Sequence of chain 2.A:
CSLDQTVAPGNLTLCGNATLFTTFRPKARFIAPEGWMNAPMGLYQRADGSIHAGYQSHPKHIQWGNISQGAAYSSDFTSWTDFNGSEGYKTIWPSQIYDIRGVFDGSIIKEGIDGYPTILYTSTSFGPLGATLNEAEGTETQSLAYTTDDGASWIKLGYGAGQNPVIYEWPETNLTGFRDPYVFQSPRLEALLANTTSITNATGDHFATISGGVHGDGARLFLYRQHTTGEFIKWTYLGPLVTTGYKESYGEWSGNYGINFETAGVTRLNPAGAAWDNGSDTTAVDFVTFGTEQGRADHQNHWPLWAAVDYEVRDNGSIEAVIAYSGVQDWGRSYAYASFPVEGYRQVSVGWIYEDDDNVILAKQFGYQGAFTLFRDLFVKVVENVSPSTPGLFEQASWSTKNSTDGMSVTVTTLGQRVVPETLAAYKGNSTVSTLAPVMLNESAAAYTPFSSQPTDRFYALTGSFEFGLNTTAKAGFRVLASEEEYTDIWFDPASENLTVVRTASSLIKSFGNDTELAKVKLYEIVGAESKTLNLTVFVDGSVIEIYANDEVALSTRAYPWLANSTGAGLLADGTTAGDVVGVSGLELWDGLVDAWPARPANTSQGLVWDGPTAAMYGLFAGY

Binding-site contacts:
Ligand atom O5 contacts residue VAL354 of chain 2.A at 4.5 Å.
Ligand atom C2 contacts residue VAL354 of chain 2.A at 4.3 Å (hydrophobic).
Ligand atom C5 contacts residue ASP356 of chain 2.A at 3.7 Å.
Ligand atom C2 contacts residue GLU353 of chain 2.A at 3.7 Å.
Ligand atom O1 contacts residue VAL354 of chain 2.A at 4.3 Å.
Ligand atom C1 contacts residue ARG355 of chain 2.A at 4.4 Å.
Ligand atom C6 contacts residue ASP356 of chain 2.A at 3.4 Å.
Ligand atom C1 contacts residue GLU361 of chain 2.A at 4.2 Å.
Ligand atom O2 contacts residue VAL354 of chain 2.A at 4.1 Å.
Ligand atom C5 contacts residue ARG355 of chain 2.A at 3.7 Å.
Ligand atom C6 contacts residue ARG355 of chain 2.A at 4.2 Å.
Ligand atom O1 contacts residue GLU361 of chain 2.A at 3.3 Å (salt-bridge).
Ligand atom C3 contacts residue VAL354 of chain 2.A at 3.8 Å (hydrophobic).
Ligand atom C1 contacts residue GLU353 of chain 2.A at 4.0 Å.
Ligand atom O2 contacts residue GLU353 of chain 2.A at 2.6 Å (salt-bridge).
Ligand atom O1 contacts residue GLU353 of chain 2.A at 3.5 Å (salt-bridge).
Ligand atom O6 contacts residue ASP356 of chain 2.A at 4.5 Å.
Ligand atom C5 contacts residue VAL354 of chain 2.A at 4.2 Å (hydrophobic).
Ligand atom O4 contacts residue ASP356 of chain 2.A at 2.9 Å (salt-bridge).
Ligand atom O5 contacts residue ARG355 of chain 2.A at 3.8 Å.
Ligand atom C4 contacts residue ASP356 of chain 2.A at 4.1 Å.
Ligand atom O1 contacts residue ARG355 of chain 2.A at 3.7 Å.

A protein and the small-molecule ligand that binds it are described below.
Small molecule (SMILES): OC[C@H]1O[C@H](O)[C@H](O)[C@@H](O)[C@@H]1O